Binding-site contacts:
Ligand atom N2 contacts residue ASN173 of chain 1.A at 2.6 Å (h-bond).
Ligand atom C7 contacts residue ASN173 of chain 1.A at 3.2 Å.
Ligand atom N2 contacts residue GLN212 of chain 1.A at 4.5 Å.
Ligand atom O5 contacts residue GLU152 of chain 1.A at 3.8 Å.
Ligand atom C3 contacts residue GLN212 of chain 1.A at 4.1 Å.
Ligand atom O6 contacts residue ILE154 of chain 1.A at 3.3 Å (h-bond).
Ligand atom O7 contacts residue ASN173 of chain 1.A at 3.2 Å (h-bond).
Ligand atom O4 contacts residue GLN212 of chain 1.A at 4.5 Å.
Ligand atom C2 contacts residue ASN173 of chain 1.A at 2.1 Å.
Ligand atom C6 contacts residue LYS216 of chain 1.A at 4.3 Å.
Ligand atom C8 contacts residue ASN173 of chain 1.A at 4.4 Å.
Ligand atom C5 contacts residue GLU153 of chain 1.A at 4.3 Å.
Ligand atom O3 contacts residue ASN173 of chain 1.A at 4.5 Å.
Ligand atom C1 contacts residue GLU152 of chain 1.A at 3.8 Å.
Ligand atom O6 contacts residue GLU153 of chain 1.A at 3.8 Å.
Ligand atom C1 contacts residue ASN173 of chain 1.A at 1.4 Å.
Ligand atom C6 contacts residue ILE154 of chain 1.A at 4.0 Å (hydrophobic).
Ligand atom C4 contacts residue ASN173 of chain 1.A at 4.0 Å.
Ligand atom O5 contacts residue GLU153 of chain 1.A at 3.4 Å.
Ligand atom C1 contacts residue GLN212 of chain 1.A at 4.2 Å.
Ligand atom C1 contacts residue ILE154 of chain 1.A at 3.9 Å (hydrophobic).
Ligand atom C8 contacts residue LYS174 of chain 1.A at 4.5 Å.
Ligand atom O5 contacts residue ILE154 of chain 1.A at 3.2 Å (h-bond).
Ligand atom O5 contacts residue ASN173 of chain 1.A at 2.4 Å (h-bond).
Ligand atom C5 contacts residue ILE154 of chain 1.A at 4.2 Å (hydrophobic).
Ligand atom O6 contacts residue LYS216 of chain 1.A at 3.3 Å.
Ligand atom C5 contacts residue ASN173 of chain 1.A at 3.6 Å.
Ligand atom C3 contacts residue ASN173 of chain 1.A at 3.5 Å.
Ligand atom C1 contacts residue GLU153 of chain 1.A at 4.2 Å.
Ligand atom C2 contacts residue GLU152 of chain 1.A at 3.9 Å.
Ligand atom C6 contacts residue GLU153 of chain 1.A at 3.8 Å.
Ligand atom O7 contacts residue GLU152 of chain 1.A at 3.9 Å.

Sequence of chain 1.A:
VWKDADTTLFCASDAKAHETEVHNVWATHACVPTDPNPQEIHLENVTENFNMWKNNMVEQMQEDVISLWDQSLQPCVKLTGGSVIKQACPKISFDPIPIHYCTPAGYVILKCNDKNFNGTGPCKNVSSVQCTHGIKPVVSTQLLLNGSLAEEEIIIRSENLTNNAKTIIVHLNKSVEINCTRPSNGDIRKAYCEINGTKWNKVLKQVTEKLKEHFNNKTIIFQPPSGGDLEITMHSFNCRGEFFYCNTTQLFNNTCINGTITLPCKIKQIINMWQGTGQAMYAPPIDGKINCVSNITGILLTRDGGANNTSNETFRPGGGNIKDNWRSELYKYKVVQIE

The small molecule below binds the protein below.
Small molecule (SMILES): CC(=O)N[C@@H]1[C@@H](O)[C@H](O)[C@@H](CO)O[C@H]1O